The protein below binds the small molecule below.
Small molecule (SMILES): CC(=O)N[C@H]1[C@H](O[C@H]2[C@H](O)[C@@H](NC(C)=O)CO[C@@H]2CO)O[C@H](CO)[C@@H](O[C@@H]2O[C@H](CO)[C@@H](O)[C@H](O)[C@@H]2O)[C@@H]1O

Binding-site contacts:
Ligand atom O7 contacts residue GLY75 of chain 38.F at 4.0 Å.
Ligand atom C7 contacts residue NAG1 of chain 38.K at 4.3 Å.
Ligand atom C8 contacts residue NAG1 of chain 38.K at 4.3 Å.
Ligand atom C8 contacts residue GLY75 of chain 38.F at 2.5 Å.
Ligand atom C7 contacts residue ASN96 of chain 38.F at 3.5 Å.
Ligand atom C7 contacts residue ASN77 of chain 38.F at 3.8 Å.
Ligand atom C8 contacts residue ASN77 of chain 38.F at 3.7 Å.
Ligand atom C1 contacts residue GLY75 of chain 38.F at 3.9 Å.
Ligand atom O7 contacts residue NAG1 of chain 38.K at 3.4 Å.
Ligand atom O5 contacts residue ASN96 of chain 38.F at 2.2 Å (h-bond).
Ligand atom O7 contacts residue ASN77 of chain 38.F at 3.4 Å (h-bond).
Ligand atom C2 contacts residue ASN96 of chain 38.F at 2.6 Å.
Ligand atom C1 contacts residue ASN96 of chain 38.F at 1.4 Å.
Ligand atom C7 contacts residue GLY75 of chain 38.F at 2.9 Å.
Ligand atom C8 contacts residue LYS76 of chain 38.F at 4.0 Å.
Ligand atom C3 contacts residue ASN96 of chain 38.F at 3.8 Å.
Ligand atom N2 contacts residue GLY75 of chain 38.F at 2.6 Å (h-bond).
Ligand atom C3 contacts residue GLY75 of chain 38.F at 4.4 Å.
Ligand atom N2 contacts residue ASN96 of chain 38.F at 3.1 Å (h-bond).
Ligand atom C5 contacts residue ASN96 of chain 38.F at 3.5 Å.
Ligand atom O7 contacts residue ASN96 of chain 38.F at 3.4 Å (h-bond).
Ligand atom C2 contacts residue GLY75 of chain 38.F at 3.8 Å.
Ligand atom C4 contacts residue ASN96 of chain 38.F at 4.2 Å.

Sequence of chain 38.F:
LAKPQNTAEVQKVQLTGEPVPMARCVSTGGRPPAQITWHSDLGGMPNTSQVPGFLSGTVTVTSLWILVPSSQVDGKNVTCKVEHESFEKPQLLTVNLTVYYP